Binding-site contacts:
Ligand atom C contacts residue LEU104 of chain 1.A at 4.0 Å (hydrophobic).
Ligand atom N contacts residue PHE135 of chain 1.A at 4.0 Å.
Ligand atom O2 contacts residue ASP90 of chain 1.A at 4.1 Å.
Ligand atom C contacts residue GLY132 of chain 1.A at 3.7 Å.
Ligand atom O contacts residue ALA108 of chain 1.A at 4.1 Å.
Ligand atom C14 contacts residue ASN48 of chain 1.A at 4.0 Å.
Ligand atom C8 contacts residue PHE135 of chain 1.A at 3.8 Å (hydrophobic).
Ligand atom C14 contacts residue MET95 of chain 1.A at 3.9 Å (hydrophobic).
Ligand atom C19 contacts residue THR181 of chain 1.A at 3.8 Å.
Ligand atom N1 contacts residue THR181 of chain 1.A at 3.8 Å.
Ligand atom O2 contacts residue THR181 of chain 1.A at 3.4 Å (h-bond).
Ligand atom C6 contacts residue PHE135 of chain 1.A at 3.8 Å (hydrophobic).
Ligand atom C9 contacts residue TRP159 of chain 1.A at 3.4 Å (hydrophobic).
Ligand atom N1 contacts residue ASP90 of chain 1.A at 2.9 Å (salt-bridge).
Ligand atom C19 contacts residue ASP90 of chain 1.A at 3.9 Å.
Ligand atom O contacts residue TYR136 of chain 1.A at 2.7 Å (h-bond).
Ligand atom C10 contacts residue MET95 of chain 1.A at 4.0 Å (hydrophobic).
Ligand atom C17 contacts residue GOL1 of chain 1.D at 3.6 Å.
Ligand atom C13 contacts residue ASN48 of chain 1.A at 3.9 Å.
Ligand atom C16 contacts residue MET95 of chain 1.A at 3.8 Å (hydrophobic).
Ligand atom C19 contacts residue ASN48 of chain 1.A at 3.9 Å.
Ligand atom N1 contacts residue ASN48 of chain 1.A at 3.8 Å.
Ligand atom C13 contacts residue MET95 of chain 1.A at 3.9 Å (hydrophobic).
Ligand atom O1 contacts residue GOL1 of chain 1.D at 2.7 Å (h-bond).
Ligand atom C12 contacts residue PHE135 of chain 1.A at 3.9 Å (hydrophobic).
Ligand atom C10 contacts residue LEU104 of chain 1.A at 3.7 Å (hydrophobic).
Ligand atom C11 contacts residue MET95 of chain 1.A at 4.0 Å (hydrophobic).
Ligand atom O2 contacts residue ALA52 of chain 1.A at 3.3 Å.
Ligand atom C12 contacts residue ASN48 of chain 1.A at 3.7 Å.
Ligand atom C15 contacts residue GOL1 of chain 1.D at 3.8 Å.
Ligand atom N1 contacts residue SER49 of chain 1.A at 3.8 Å.
Ligand atom C15 contacts residue MET95 of chain 1.A at 4.0 Å (hydrophobic).
Ligand atom C9 contacts residue PHE135 of chain 1.A at 3.9 Å (hydrophobic).
Ligand atom C19 contacts residue ALA52 of chain 1.A at 4.0 Å (hydrophobic).
Ligand atom C6 contacts residue TYR136 of chain 1.A at 3.4 Å (hydrophobic).
Ligand atom O1 contacts residue LEU104 of chain 1.A at 3.7 Å.
Ligand atom C10 contacts residue LEU100 of chain 1.A at 4.0 Å (hydrophobic).
Ligand atom C16 contacts residue GOL1 of chain 1.D at 3.6 Å.
Ligand atom C3 contacts residue PHE135 of chain 1.A at 3.9 Å (hydrophobic).
Ligand atom C5 contacts residue TYR136 of chain 1.A at 3.3 Å (hydrophobic).

A protein and the small-molecule ligand that binds it are described below.
Small molecule (SMILES): Cc1c2c(n3c1CCOc1cc(C(N)=O)ccc1-3)CC(C)(C)CC2=O

Sequence of chain 1.A:
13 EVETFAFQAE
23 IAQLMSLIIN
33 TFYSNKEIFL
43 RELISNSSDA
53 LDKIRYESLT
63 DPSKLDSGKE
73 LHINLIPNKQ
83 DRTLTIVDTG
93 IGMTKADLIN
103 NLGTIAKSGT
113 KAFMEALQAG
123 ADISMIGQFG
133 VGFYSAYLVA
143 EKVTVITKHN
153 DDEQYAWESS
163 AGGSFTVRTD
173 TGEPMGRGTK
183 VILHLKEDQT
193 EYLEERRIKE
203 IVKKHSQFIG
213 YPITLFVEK